Sequence of chain 1.C:
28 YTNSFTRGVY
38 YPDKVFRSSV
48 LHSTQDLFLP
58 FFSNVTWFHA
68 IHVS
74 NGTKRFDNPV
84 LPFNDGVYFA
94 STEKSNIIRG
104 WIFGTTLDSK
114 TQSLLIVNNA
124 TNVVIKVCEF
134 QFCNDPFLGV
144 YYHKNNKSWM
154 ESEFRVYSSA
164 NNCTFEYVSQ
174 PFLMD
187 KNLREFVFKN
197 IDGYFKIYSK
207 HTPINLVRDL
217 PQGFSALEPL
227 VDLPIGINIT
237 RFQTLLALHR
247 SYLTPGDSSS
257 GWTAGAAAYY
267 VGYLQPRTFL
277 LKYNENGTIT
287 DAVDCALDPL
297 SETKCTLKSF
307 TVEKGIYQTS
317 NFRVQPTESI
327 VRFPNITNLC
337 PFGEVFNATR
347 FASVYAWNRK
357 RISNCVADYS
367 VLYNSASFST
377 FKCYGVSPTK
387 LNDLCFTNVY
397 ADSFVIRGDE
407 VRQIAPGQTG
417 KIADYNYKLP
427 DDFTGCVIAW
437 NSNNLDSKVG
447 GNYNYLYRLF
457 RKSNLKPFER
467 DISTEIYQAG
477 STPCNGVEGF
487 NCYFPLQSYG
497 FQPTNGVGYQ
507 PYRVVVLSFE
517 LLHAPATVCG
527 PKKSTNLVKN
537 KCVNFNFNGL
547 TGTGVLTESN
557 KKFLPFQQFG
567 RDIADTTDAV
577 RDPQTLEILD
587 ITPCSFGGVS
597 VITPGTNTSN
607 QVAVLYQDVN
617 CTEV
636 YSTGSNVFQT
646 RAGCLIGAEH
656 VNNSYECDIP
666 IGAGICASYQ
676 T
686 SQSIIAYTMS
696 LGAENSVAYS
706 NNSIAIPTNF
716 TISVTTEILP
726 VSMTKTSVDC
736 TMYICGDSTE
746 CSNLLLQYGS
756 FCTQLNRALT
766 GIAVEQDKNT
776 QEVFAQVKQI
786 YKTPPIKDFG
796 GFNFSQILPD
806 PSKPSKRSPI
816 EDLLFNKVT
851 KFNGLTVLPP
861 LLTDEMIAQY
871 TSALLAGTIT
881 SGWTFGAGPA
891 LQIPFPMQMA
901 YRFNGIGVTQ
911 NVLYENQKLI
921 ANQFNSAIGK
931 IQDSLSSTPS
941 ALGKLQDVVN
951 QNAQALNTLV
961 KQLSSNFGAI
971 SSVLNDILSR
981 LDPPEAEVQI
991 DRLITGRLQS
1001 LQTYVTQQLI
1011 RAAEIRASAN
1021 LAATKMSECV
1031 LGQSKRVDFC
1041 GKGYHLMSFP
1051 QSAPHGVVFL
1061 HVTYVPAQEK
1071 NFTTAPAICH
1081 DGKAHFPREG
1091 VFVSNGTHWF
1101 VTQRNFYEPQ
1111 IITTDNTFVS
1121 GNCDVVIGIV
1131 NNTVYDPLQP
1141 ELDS

The small molecule below binds the protein below.
Small molecule (SMILES): CC(=O)N[C@@H]1[C@@H](O)[C@H](O)[C@@H](CO)O[C@H]1O

Binding-site contacts:
Ligand atom O3 contacts residue ALA703 of chain 1.C at 3.5 Å.
Ligand atom O7 contacts residue ASN1071 of chain 1.C at 3.0 Å (h-bond).
Ligand atom C7 contacts residue ASN1071 of chain 1.C at 3.1 Å.
Ligand atom N2 contacts residue ASN1071 of chain 1.C at 2.9 Å (h-bond).
Ligand atom C8 contacts residue ASN1071 of chain 1.C at 4.3 Å.
Ligand atom O7 contacts residue GLN892 of chain 1.B at 4.3 Å.
Ligand atom C2 contacts residue ASN1071 of chain 1.C at 2.5 Å.
Ligand atom C4 contacts residue ASN1071 of chain 1.C at 4.2 Å.
Ligand atom O5 contacts residue ASN1071 of chain 1.C at 2.4 Å (h-bond).
Ligand atom C2 contacts residue ALA703 of chain 1.C at 4.5 Å (hydrophobic).
Ligand atom C5 contacts residue ASN1071 of chain 1.C at 3.7 Å.
Ligand atom C6 contacts residue GLU1069 of chain 1.C at 4.3 Å.
Ligand atom C3 contacts residue ASN1071 of chain 1.C at 3.8 Å.
Ligand atom C3 contacts residue ALA703 of chain 1.C at 4.4 Å (hydrophobic).
Ligand atom C1 contacts residue ASN1071 of chain 1.C at 1.4 Å.
Ligand atom O6 contacts residue GLU1069 of chain 1.C at 3.9 Å.

Sequence of chain 1.B:
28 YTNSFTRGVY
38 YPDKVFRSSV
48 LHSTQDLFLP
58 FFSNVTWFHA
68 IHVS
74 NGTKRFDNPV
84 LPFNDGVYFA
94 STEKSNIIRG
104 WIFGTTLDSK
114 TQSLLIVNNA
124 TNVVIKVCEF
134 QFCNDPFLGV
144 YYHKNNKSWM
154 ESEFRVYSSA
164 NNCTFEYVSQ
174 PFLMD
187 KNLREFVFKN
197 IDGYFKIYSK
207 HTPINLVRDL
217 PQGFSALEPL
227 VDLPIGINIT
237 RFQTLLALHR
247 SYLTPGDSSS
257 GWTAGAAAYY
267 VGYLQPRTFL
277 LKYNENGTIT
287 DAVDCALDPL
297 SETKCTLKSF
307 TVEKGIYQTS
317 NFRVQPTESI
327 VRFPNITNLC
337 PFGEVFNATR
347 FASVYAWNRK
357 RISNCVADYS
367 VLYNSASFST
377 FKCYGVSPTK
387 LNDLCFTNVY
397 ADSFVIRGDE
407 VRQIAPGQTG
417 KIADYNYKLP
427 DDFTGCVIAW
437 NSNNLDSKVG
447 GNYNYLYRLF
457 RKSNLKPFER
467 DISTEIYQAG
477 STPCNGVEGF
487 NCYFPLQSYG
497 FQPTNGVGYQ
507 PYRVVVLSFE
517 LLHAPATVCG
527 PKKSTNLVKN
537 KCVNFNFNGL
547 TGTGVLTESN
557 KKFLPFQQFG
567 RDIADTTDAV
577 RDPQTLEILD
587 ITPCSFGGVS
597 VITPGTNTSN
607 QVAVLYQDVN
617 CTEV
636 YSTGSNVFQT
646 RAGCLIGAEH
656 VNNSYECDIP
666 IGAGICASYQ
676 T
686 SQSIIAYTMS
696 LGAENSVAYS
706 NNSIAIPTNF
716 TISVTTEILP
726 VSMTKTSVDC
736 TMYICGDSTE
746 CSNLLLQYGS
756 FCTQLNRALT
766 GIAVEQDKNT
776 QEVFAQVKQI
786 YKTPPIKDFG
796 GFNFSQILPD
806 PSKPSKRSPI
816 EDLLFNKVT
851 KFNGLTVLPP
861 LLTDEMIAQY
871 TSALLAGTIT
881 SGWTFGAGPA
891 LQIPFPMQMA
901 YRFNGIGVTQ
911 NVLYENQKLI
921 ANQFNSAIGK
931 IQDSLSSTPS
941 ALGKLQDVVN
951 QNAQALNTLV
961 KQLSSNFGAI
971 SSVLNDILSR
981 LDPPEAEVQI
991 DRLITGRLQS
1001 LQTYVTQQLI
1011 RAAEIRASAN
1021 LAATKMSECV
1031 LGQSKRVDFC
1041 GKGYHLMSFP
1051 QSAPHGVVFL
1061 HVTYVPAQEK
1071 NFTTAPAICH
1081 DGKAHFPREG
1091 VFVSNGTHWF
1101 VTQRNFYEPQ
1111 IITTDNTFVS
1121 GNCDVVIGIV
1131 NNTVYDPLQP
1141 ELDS